This small molecule binds to this protein.
Small molecule (SMILES): C=C/C(=N\Cc1c(COP(=O)(O)O)cnc(C)c1O)C(=O)O

Binding-site contacts:
Ligand atom C07 contacts residue TYR113 of chain 1.H at 3.7 Å (hydrophobic).
Ligand atom O18 contacts residue SER87 of chain 1.H at 3.4 Å.
Ligand atom N04 contacts residue TYR113 of chain 1.H at 3.4 Å.
Ligand atom P17 contacts residue GLY88 of chain 1.H at 3.4 Å.
Ligand atom C06 contacts residue TYR113 of chain 1.H at 3.6 Å (hydrophobic).
Ligand atom C12 contacts residue ASP185 of chain 1.H at 3.6 Å.
Ligand atom C21 contacts residue ARG408 of chain 1.H at 3.5 Å.
Ligand atom C14 contacts residue TYR113 of chain 1.H at 3.7 Å (hydrophobic).
Ligand atom O23 contacts residue ASN373 of chain 1.H at 3.2 Å.
Ligand atom C03 contacts residue TYR113 of chain 1.H at 3.5 Å (hydrophobic).
Ligand atom O23 contacts residue ARG408 of chain 1.H at 3.0 Å (salt-bridge).
Ligand atom O23 contacts residue VAL374 of chain 1.H at 3.6 Å.
Ligand atom N11 contacts residue THR187 of chain 1.H at 3.6 Å.
Ligand atom O19 contacts residue TYR58 of chain 1.J at 2.6 Å (h-bond).
Ligand atom O20 contacts residue THR210 of chain 1.H at 2.9 Å (h-bond).
Ligand atom O22 contacts residue ARG408 of chain 1.H at 2.5 Å (salt-bridge).
Ligand atom O16 contacts residue SER208 of chain 1.H at 3.1 Å.
Ligand atom C03 contacts residue LYS211 of chain 1.H at 3.2 Å.
Ligand atom O20 contacts residue GLY88 of chain 1.H at 2.8 Å (h-bond).
Ligand atom O22 contacts residue ASN160 of chain 1.H at 3.2 Å (h-bond).
Ligand atom P17 contacts residue SER208 of chain 1.H at 3.5 Å.
Ligand atom O18 contacts residue GLY88 of chain 1.H at 3.1 Å (h-bond).
Ligand atom O18 contacts residue GLN89 of chain 1.H at 2.8 Å (h-bond).
Ligand atom N11 contacts residue GLN92 of chain 1.H at 3.4 Å (h-bond).
Ligand atom O20 contacts residue SER208 of chain 1.H at 2.7 Å (h-bond).
Ligand atom O18 contacts residue ARG60 of chain 1.J at 2.8 Å (salt-bridge).
Ligand atom O22 contacts residue THR388 of chain 1.H at 3.4 Å.
Ligand atom O08 contacts residue ASN160 of chain 1.H at 2.9 Å (h-bond).
Ligand atom C02 contacts residue LYS211 of chain 1.H at 3.2 Å.
Ligand atom N04 contacts residue LYS211 of chain 1.H at 3.5 Å.
Ligand atom C10 contacts residue ASP185 of chain 1.H at 3.3 Å.
Ligand atom C05 contacts residue TYR113 of chain 1.H at 3.5 Å (hydrophobic).
Ligand atom O16 contacts residue GLY88 of chain 1.H at 3.3 Å.
Ligand atom O19 contacts residue ARG60 of chain 1.J at 2.7 Å (salt-bridge).
Ligand atom O16 contacts residue GLN89 of chain 1.H at 3.6 Å.
Ligand atom P17 contacts residue ARG60 of chain 1.J at 3.6 Å.
Ligand atom C09 contacts residue ASP185 of chain 1.H at 3.5 Å.
Ligand atom N11 contacts residue ASP185 of chain 1.H at 2.7 Å (salt-bridge).
Ligand atom C12 contacts residue GLN92 of chain 1.H at 3.1 Å.
Ligand atom C05 contacts residue LYS211 of chain 1.H at 3.5 Å.

Sequence of chain 1.J:
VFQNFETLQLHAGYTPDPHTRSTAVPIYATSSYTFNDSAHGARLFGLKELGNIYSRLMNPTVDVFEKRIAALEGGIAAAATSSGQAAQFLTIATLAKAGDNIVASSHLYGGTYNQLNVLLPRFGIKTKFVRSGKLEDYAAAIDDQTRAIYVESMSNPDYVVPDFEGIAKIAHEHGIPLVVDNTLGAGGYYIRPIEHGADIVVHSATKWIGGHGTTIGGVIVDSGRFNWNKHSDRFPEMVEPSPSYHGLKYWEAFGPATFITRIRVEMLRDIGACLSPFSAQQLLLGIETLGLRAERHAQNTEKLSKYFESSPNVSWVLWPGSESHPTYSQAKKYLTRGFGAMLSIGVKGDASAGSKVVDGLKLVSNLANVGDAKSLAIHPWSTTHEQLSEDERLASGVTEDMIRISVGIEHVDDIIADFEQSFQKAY

Sequence of chain 1.H:
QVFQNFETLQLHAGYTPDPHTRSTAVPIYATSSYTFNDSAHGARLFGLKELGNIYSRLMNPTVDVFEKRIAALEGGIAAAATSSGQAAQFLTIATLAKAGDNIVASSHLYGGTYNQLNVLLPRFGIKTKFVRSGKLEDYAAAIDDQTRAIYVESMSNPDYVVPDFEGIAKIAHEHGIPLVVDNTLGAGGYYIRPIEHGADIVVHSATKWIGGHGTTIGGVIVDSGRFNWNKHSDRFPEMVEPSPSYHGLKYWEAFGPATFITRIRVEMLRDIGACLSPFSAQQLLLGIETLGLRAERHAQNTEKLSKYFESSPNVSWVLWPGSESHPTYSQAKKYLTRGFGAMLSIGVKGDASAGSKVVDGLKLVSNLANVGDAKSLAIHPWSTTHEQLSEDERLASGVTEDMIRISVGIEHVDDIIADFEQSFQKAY